Binding-site contacts:
Ligand atom C7 contacts residue ASP497 of chain 2.A at 4.0 Å.
Ligand atom O11 contacts residue VAL499 of chain 2.A at 4.1 Å.
Ligand atom C17 contacts residue TRP526 of chain 2.A at 4.1 Å (hydrophobic).
Ligand atom C14 contacts residue PHE388 of chain 2.A at 4.3 Å (hydrophobic).
Ligand atom C6 contacts residue MET420 of chain 2.A at 4.1 Å (hydrophobic).
Ligand atom C10 contacts residue HIS525 of chain 2.A at 3.5 Å.
Ligand atom N8 contacts residue HIS525 of chain 2.A at 3.4 Å.
Ligand atom C7 contacts residue VAL499 of chain 2.A at 3.5 Å (hydrophobic).
Ligand atom N8 contacts residue VAL499 of chain 2.A at 3.6 Å.
Ligand atom C17 contacts residue HIS525 of chain 2.A at 3.6 Å.
Ligand atom C10 contacts residue VAL499 of chain 2.A at 4.3 Å (hydrophobic).
Ligand atom C15 contacts residue PHE268 of chain 2.A at 3.8 Å (hydrophobic).
Ligand atom C10 contacts residue PHE498 of chain 2.A at 4.0 Å (hydrophobic).
Ligand atom O11 contacts residue PHE498 of chain 2.A at 3.1 Å (h-bond).
Ligand atom C14 contacts residue TYR384 of chain 2.A at 3.9 Å (hydrophobic).
Ligand atom C13 contacts residue MET420 of chain 2.A at 3.7 Å (hydrophobic).
Ligand atom C1 contacts residue PHE498 of chain 2.A at 4.1 Å (hydrophobic).
Ligand atom O11 contacts residue ASP497 of chain 2.A at 3.5 Å (salt-bridge).
Ligand atom C5 contacts residue MET420 of chain 2.A at 4.1 Å (hydrophobic).
Ligand atom C1 contacts residue SER416 of chain 2.A at 3.6 Å.
Ligand atom C6 contacts residue VAL499 of chain 2.A at 4.1 Å (hydrophobic).
Ligand atom C1 contacts residue MET420 of chain 2.A at 4.0 Å (hydrophobic).
Ligand atom N8 contacts residue ASP497 of chain 2.A at 3.0 Å (salt-bridge).
Ligand atom C12 contacts residue TYR384 of chain 2.A at 4.4 Å (hydrophobic).
Ligand atom C16 contacts residue PHE268 of chain 2.A at 3.6 Å (hydrophobic).
Ligand atom C7 contacts residue HIS525 of chain 2.A at 3.5 Å.
Ligand atom C2 contacts residue LEU418 of chain 2.A at 4.4 Å (hydrophobic).
Ligand atom C15 contacts residue LEU409 of chain 2.A at 4.3 Å (hydrophobic).
Ligand atom C2 contacts residue MET420 of chain 2.A at 3.7 Å (hydrophobic).
Ligand atom C10 contacts residue ASP497 of chain 2.A at 3.7 Å.
Ligand atom C16 contacts residue TYR467 of chain 2.A at 3.8 Å (hydrophobic).
Ligand atom C4 contacts residue HIS525 of chain 2.A at 4.1 Å.
Ligand atom C2 contacts residue SER416 of chain 2.A at 3.6 Å.
Ligand atom C6 contacts residue HIS525 of chain 2.A at 4.2 Å.
Ligand atom N8 contacts residue PHE498 of chain 2.A at 4.3 Å.
Ligand atom O11 contacts residue HIS525 of chain 2.A at 3.7 Å.
Ligand atom C12 contacts residue MET420 of chain 2.A at 4.2 Å (hydrophobic).
Ligand atom C3 contacts residue SER416 of chain 2.A at 4.2 Å.
Ligand atom O11 contacts residue LYS496 of chain 2.A at 4.4 Å.
Ligand atom C14 contacts residue LEU409 of chain 2.A at 4.4 Å (hydrophobic).

Sequence of chain 2.A:
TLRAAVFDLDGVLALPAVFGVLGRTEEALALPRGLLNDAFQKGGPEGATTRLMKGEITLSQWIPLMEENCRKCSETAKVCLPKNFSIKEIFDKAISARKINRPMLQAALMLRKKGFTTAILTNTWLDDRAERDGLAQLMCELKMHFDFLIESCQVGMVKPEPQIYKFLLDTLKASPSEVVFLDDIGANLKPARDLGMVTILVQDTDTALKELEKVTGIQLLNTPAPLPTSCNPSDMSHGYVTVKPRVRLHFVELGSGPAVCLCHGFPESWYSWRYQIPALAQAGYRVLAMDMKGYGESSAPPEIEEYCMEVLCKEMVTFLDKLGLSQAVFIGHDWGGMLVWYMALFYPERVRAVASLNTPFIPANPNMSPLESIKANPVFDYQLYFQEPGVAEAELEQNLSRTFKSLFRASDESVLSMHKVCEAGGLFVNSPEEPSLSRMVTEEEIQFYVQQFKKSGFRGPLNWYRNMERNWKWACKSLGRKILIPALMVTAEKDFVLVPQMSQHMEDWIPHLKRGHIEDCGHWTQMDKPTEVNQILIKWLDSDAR

A small-molecule ligand and the protein it binds are described below.
Small molecule (SMILES): CCCc1cc(C2CCCCC2)c[nH]c1=O